Binding-site contacts:
Ligand atom C5 contacts residue ASN12 of chain 49.J at 4.1 Å.
Ligand atom O7 contacts residue ASN12 of chain 49.J at 3.7 Å.
Ligand atom N2 contacts residue ASN12 of chain 49.J at 3.8 Å.
Ligand atom O5 contacts residue ASN12 of chain 49.J at 2.7 Å (h-bond).
Ligand atom C1 contacts residue ASN12 of chain 49.J at 2.1 Å.
Ligand atom C7 contacts residue ASN12 of chain 49.J at 3.9 Å.
Ligand atom C2 contacts residue ASN12 of chain 49.J at 3.2 Å.

The small molecule below binds the protein below.
Small molecule (SMILES): CC(=O)N[C@H]1[C@H](O[C@H]2[C@H](O)[C@@H](NC(C)=O)CO[C@@H]2CO)O[C@H](CO)[C@@H](O)[C@@H]1O

Sequence of chain 49.J:
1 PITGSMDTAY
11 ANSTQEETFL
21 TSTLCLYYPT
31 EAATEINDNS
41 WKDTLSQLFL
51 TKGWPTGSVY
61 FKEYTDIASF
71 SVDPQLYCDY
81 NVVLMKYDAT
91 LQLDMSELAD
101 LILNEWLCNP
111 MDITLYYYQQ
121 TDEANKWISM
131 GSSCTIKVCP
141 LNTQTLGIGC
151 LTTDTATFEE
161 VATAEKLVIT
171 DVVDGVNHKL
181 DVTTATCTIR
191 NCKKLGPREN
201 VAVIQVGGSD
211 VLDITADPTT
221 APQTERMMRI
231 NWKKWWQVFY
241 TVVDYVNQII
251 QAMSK